A small-molecule ligand and the protein it binds are described below.
Small molecule (SMILES): CC(=O)N[C@@H]1[C@@H](O)[C@H](O)[C@@H](CO)O[C@H]1O

Binding-site contacts:
Ligand atom C3 contacts residue ASN234 of chain 1.C at 3.8 Å.
Ligand atom C5 contacts residue ASN234 of chain 1.C at 3.7 Å.
Ligand atom C1 contacts residue ASN234 of chain 1.C at 1.4 Å.
Ligand atom C8 contacts residue GLY232 of chain 1.C at 3.9 Å.
Ligand atom C8 contacts residue ASN234 of chain 1.C at 3.9 Å.
Ligand atom O5 contacts residue ASN234 of chain 1.C at 2.4 Å (h-bond).
Ligand atom O7 contacts residue THR114 of chain 1.C at 4.5 Å.
Ligand atom C8 contacts residue ILE233 of chain 1.C at 3.8 Å (hydrophobic).
Ligand atom C2 contacts residue ASN234 of chain 1.C at 2.4 Å.
Ligand atom O7 contacts residue ASN234 of chain 1.C at 3.2 Å (h-bond).
Ligand atom C7 contacts residue ASN234 of chain 1.C at 3.2 Å.
Ligand atom N2 contacts residue ASN234 of chain 1.C at 2.9 Å (h-bond).
Ligand atom C4 contacts residue ASN234 of chain 1.C at 4.2 Å.

Sequence of chain 1.C:
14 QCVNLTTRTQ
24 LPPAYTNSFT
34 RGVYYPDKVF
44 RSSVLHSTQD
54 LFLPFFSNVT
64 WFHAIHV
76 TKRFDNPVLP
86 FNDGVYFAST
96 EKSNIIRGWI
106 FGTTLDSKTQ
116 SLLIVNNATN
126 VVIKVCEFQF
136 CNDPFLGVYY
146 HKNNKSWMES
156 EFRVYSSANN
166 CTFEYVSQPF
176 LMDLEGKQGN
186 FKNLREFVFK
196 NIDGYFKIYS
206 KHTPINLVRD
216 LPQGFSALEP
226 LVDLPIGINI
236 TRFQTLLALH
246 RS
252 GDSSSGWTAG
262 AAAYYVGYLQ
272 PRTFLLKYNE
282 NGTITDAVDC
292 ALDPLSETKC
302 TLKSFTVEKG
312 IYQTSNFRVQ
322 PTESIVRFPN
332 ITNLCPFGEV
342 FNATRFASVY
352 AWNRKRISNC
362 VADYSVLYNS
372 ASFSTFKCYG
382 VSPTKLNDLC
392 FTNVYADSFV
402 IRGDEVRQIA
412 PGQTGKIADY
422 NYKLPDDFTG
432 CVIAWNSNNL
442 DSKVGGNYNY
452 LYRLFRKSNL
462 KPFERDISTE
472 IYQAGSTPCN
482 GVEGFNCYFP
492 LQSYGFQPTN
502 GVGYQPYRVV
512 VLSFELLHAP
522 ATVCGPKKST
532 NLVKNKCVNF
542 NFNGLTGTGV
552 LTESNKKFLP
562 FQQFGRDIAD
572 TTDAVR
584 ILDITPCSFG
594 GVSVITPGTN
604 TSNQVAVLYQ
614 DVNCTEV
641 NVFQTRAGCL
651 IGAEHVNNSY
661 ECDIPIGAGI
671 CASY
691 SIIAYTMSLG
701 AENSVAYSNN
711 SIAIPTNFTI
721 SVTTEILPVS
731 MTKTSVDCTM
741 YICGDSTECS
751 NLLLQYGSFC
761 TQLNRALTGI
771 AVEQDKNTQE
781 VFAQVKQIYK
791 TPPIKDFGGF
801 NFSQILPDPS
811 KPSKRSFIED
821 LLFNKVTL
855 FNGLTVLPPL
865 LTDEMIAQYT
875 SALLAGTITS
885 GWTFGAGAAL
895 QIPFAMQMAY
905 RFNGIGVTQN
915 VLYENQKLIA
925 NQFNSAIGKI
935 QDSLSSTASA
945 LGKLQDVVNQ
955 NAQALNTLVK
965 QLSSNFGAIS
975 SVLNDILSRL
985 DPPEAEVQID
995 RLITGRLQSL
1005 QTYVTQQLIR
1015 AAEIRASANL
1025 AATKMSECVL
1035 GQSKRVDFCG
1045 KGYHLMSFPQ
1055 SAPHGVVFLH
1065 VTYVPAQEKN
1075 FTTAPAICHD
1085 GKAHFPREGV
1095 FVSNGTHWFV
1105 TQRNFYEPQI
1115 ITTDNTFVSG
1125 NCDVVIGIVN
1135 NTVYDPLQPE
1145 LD